Binding-site contacts:
Ligand atom N contacts residue ASP155 of chain 1.C at 3.4 Å.
Ligand atom N contacts residue LYS36 of chain 1.C at 3.4 Å (salt-bridge).
Ligand atom N2 contacts residue ILE154 of chain 1.C at 3.8 Å.
Ligand atom C12 contacts residue SER15 of chain 1.C at 4.1 Å.
Ligand atom S contacts residue ASP155 of chain 1.C at 3.6 Å.
Ligand atom C8 contacts residue LEU87 of chain 1.C at 4.2 Å (hydrophobic).
Ligand atom C6 contacts residue ASP155 of chain 1.C at 3.9 Å.
Ligand atom CL contacts residue VAL90 of chain 1.C at 3.8 Å.
Ligand atom C10 contacts residue ILE71 of chain 1.C at 4.1 Å (hydrophobic).
Ligand atom O contacts residue ASP155 of chain 1.C at 3.3 Å (salt-bridge).
Ligand atom C11 contacts residue VAL21 of chain 1.C at 3.7 Å (hydrophobic).
Ligand atom C8 contacts residue ILE154 of chain 1.C at 3.7 Å (hydrophobic).
Ligand atom C10 contacts residue ILE154 of chain 1.C at 3.7 Å (hydrophobic).
Ligand atom C7 contacts residue LEU87 of chain 1.C at 3.9 Å (hydrophobic).
Ligand atom N4 contacts residue ASP155 of chain 1.C at 3.1 Å (salt-bridge).
Ligand atom CL contacts residue LEU13 of chain 1.C at 4.1 Å.
Ligand atom C3 contacts residue LEU13 of chain 1.C at 3.6 Å (hydrophobic).
Ligand atom C6 contacts residue LYS36 of chain 1.C at 3.8 Å.
Ligand atom C4 contacts residue VAL21 of chain 1.C at 4.1 Å (hydrophobic).
Ligand atom C13 contacts residue ASP155 of chain 1.C at 4.2 Å.
Ligand atom C1 contacts residue LEU13 of chain 1.C at 4.1 Å (hydrophobic).
Ligand atom C5 contacts residue LEU13 of chain 1.C at 3.6 Å (hydrophobic).
Ligand atom N1 contacts residue VAL21 of chain 1.C at 3.8 Å.
Ligand atom C2 contacts residue ILE154 of chain 1.C at 4.0 Å (hydrophobic).
Ligand atom C1 contacts residue MET140 of chain 1.C at 4.0 Å (hydrophobic).
Ligand atom C12 contacts residue GLY16 of chain 1.C at 3.5 Å.
Ligand atom N1 contacts residue ILE154 of chain 1.C at 4.1 Å.
Ligand atom CL contacts residue MET140 of chain 1.C at 3.7 Å.
Ligand atom S contacts residue LYS36 of chain 1.C at 3.4 Å (salt-bridge).
Ligand atom O contacts residue ILE154 of chain 1.C at 4.1 Å.
Ligand atom C contacts residue MET140 of chain 1.C at 4.2 Å (hydrophobic).
Ligand atom C7 contacts residue ILE154 of chain 1.C at 4.0 Å (hydrophobic).
Ligand atom C2 contacts residue VAL21 of chain 1.C at 4.0 Å (hydrophobic).
Ligand atom O contacts residue LEU87 of chain 1.C at 3.6 Å.
Ligand atom C12 contacts residue ALA19 of chain 1.C at 4.0 Å (hydrophobic).
Ligand atom C7 contacts residue ASP155 of chain 1.C at 3.5 Å.
Ligand atom O contacts residue ILE71 of chain 1.C at 4.1 Å.
Ligand atom C9 contacts residue ILE154 of chain 1.C at 3.5 Å (hydrophobic).
Ligand atom N3 contacts residue ILE154 of chain 1.C at 3.5 Å.
Ligand atom N4 contacts residue ASN138 of chain 1.C at 3.9 Å.

Sequence of chain 1.C:
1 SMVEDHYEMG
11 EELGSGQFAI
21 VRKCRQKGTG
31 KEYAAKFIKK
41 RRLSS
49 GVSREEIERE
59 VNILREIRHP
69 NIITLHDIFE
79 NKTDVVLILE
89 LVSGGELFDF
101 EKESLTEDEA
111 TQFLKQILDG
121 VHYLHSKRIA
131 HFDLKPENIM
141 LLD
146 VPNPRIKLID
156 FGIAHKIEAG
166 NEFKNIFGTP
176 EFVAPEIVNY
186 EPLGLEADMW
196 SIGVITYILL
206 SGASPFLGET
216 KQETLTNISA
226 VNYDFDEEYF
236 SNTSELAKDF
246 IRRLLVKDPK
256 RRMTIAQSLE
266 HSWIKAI

The protein below binds the small molecule below.
Small molecule (SMILES): C[C@@H](Sc1nc2c(cnn2-c2cccc(Cl)c2)c(=O)[nH]1)C(N)=O